The protein below binds the small molecule below.
Small molecule (SMILES): C=C(C)[C@H]1CC[NH+]2CCC[C@H](C)[C@@]2(C)C1

Sequence of chain 1.C:
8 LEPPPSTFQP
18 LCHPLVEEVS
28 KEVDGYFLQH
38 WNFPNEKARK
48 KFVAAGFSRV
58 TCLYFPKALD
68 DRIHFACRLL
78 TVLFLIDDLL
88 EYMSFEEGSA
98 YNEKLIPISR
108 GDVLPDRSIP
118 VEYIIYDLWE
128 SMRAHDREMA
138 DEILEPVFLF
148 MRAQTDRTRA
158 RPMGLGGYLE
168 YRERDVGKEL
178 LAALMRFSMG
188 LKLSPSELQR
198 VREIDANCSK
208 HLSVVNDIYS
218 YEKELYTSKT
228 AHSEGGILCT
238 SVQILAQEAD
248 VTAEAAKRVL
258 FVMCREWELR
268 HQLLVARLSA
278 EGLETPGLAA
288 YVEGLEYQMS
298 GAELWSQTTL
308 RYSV

Binding-site contacts:
Ligand atom CAC contacts residue LEU178 of chain 1.C at 4.3 Å (hydrophobic).
Ligand atom CAG contacts residue ASN213 of chain 1.C at 3.7 Å.
Ligand atom CAB contacts residue LEU178 of chain 1.C at 3.4 Å (hydrophobic).
Ligand atom CAI contacts residue POP1 of chain 1.P at 3.1 Å.
Ligand atom CAE contacts residue ASP84 of chain 1.C at 4.3 Å.
Ligand atom CAD contacts residue PHE147 of chain 1.C at 4.0 Å (hydrophobic).
Ligand atom CAG contacts residue TYR61 of chain 1.C at 3.7 Å (hydrophobic).
Ligand atom CAJ contacts residue TYR61 of chain 1.C at 4.0 Å (hydrophobic).
Ligand atom CAJ contacts residue VAL173 of chain 1.C at 3.7 Å (hydrophobic).
Ligand atom CAA contacts residue LEU209 of chain 1.C at 3.7 Å (hydrophobic).
Ligand atom CAC contacts residue LEU177 of chain 1.C at 4.2 Å (hydrophobic).
Ligand atom CAB contacts residue TYR61 of chain 1.C at 3.0 Å (hydrophobic).
Ligand atom CAH contacts residue PHE81 of chain 1.C at 3.6 Å (hydrophobic).
Ligand atom CAI contacts residue ASN213 of chain 1.C at 4.3 Å.
Ligand atom CAE contacts residue LEU80 of chain 1.C at 3.9 Å (hydrophobic).
Ligand atom CAG contacts residue PHE81 of chain 1.C at 4.0 Å (hydrophobic).
Ligand atom NAN contacts residue POP1 of chain 1.P at 4.1 Å.
Ligand atom CAA contacts residue VAL173 of chain 1.C at 4.1 Å (hydrophobic).
Ligand atom CAD contacts residue ASP172 of chain 1.C at 4.0 Å.
Ligand atom CAI contacts residue PHE81 of chain 1.C at 3.7 Å (hydrophobic).
Ligand atom CAE contacts residue PHE81 of chain 1.C at 3.7 Å (hydrophobic).
Ligand atom CAF contacts residue LEU80 of chain 1.C at 3.9 Å (hydrophobic).
Ligand atom CAC contacts residue VAL173 of chain 1.C at 3.8 Å (hydrophobic).
Ligand atom CAG contacts residue POP1 of chain 1.P at 4.0 Å.
Ligand atom CAH contacts residue POP1 of chain 1.P at 4.1 Å.
Ligand atom CAO contacts residue POP1 of chain 1.P at 4.4 Å.
Ligand atom NAN contacts residue PHE81 of chain 1.C at 3.4 Å.
Ligand atom CAC contacts residue LEU77 of chain 1.C at 4.4 Å (hydrophobic).
Ligand atom CAH contacts residue ASP84 of chain 1.C at 4.3 Å.
Ligand atom CAF contacts residue PHE147 of chain 1.C at 3.8 Å (hydrophobic).
Ligand atom CAA contacts residue ASN213 of chain 1.C at 4.0 Å.
Ligand atom CAL contacts residue TYR61 of chain 1.C at 3.9 Å (hydrophobic).
Ligand atom CAA contacts residue TYR61 of chain 1.C at 3.9 Å (hydrophobic).
Ligand atom CAO contacts residue VAL173 of chain 1.C at 4.1 Å (hydrophobic).
Ligand atom CAJ contacts residue LEU178 of chain 1.C at 4.2 Å (hydrophobic).
Ligand atom CAD contacts residue POP1 of chain 1.P at 3.5 Å.
Ligand atom CAD contacts residue VAL173 of chain 1.C at 3.4 Å (hydrophobic).
Ligand atom CAL contacts residue VAL173 of chain 1.C at 4.0 Å (hydrophobic).
Ligand atom CAK contacts residue VAL173 of chain 1.C at 4.0 Å (hydrophobic).
Ligand atom CAK contacts residue TYR61 of chain 1.C at 3.3 Å (hydrophobic).